Sequence of chain 1.D:
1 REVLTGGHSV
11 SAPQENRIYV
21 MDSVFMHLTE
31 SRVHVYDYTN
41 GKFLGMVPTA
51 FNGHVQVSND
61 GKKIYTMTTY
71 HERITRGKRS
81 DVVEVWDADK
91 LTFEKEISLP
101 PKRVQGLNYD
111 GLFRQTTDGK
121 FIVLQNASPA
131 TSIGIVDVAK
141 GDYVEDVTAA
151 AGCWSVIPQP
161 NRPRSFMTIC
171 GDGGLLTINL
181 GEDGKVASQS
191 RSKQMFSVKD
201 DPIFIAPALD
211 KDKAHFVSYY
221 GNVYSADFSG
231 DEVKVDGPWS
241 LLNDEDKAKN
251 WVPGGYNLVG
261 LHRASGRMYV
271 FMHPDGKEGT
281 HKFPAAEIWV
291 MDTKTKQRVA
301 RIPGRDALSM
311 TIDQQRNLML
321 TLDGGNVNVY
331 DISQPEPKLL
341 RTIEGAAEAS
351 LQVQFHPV

The protein below binds the small molecule below.
Small molecule (SMILES): NCc1ccc([N+](=O)[O-])cc1

Binding-site contacts:
Ligand atom O12 contacts residue GLY324 of chain 1.D at 3.8 Å.
Ligand atom C8 contacts residue TYR256 of chain 1.D at 3.6 Å (hydrophobic).
Ligand atom O11 contacts residue LEU351 of chain 1.D at 3.5 Å.
Ligand atom C3 contacts residue TYR256 of chain 1.D at 3.5 Å (hydrophobic).
Ligand atom C7 contacts residue LEU308 of chain 1.D at 3.8 Å (hydrophobic).
Ligand atom N10 contacts residue ALA349 of chain 1.D at 4.3 Å.
Ligand atom O12 contacts residue SER350 of chain 1.D at 3.2 Å (h-bond).
Ligand atom C3 contacts residue LEU107 of chain 1.D at 4.4 Å (hydrophobic).
Ligand atom O11 contacts residue LEU308 of chain 1.D at 3.6 Å.
Ligand atom N10 contacts residue LEU351 of chain 1.D at 3.4 Å.
Ligand atom N2 contacts residue ASP37 of chain 1.A at 2.4 Å (salt-bridge).
Ligand atom O11 contacts residue GLY324 of chain 1.D at 3.1 Å.
Ligand atom N2 contacts residue ASN94 of chain 1.A at 3.5 Å (h-bond).
Ligand atom C3 contacts residue ASN94 of chain 1.A at 3.5 Å.
Ligand atom N10 contacts residue SER350 of chain 1.D at 4.2 Å.
Ligand atom C9 contacts residue LEU351 of chain 1.D at 4.3 Å (hydrophobic).
Ligand atom C8 contacts residue LEU351 of chain 1.D at 4.5 Å (hydrophobic).
Ligand atom C4 contacts residue LEU107 of chain 1.D at 4.5 Å (hydrophobic).
Ligand atom N10 contacts residue LEU308 of chain 1.D at 4.4 Å.
Ligand atom C9 contacts residue TYR256 of chain 1.D at 3.7 Å (hydrophobic).
Ligand atom O12 contacts residue ALA349 of chain 1.D at 3.1 Å.
Ligand atom C4 contacts residue LEU351 of chain 1.D at 3.9 Å (hydrophobic).
Ligand atom C6 contacts residue LEU351 of chain 1.D at 3.6 Å (hydrophobic).
Ligand atom C5 contacts residue LEU351 of chain 1.D at 3.6 Å (hydrophobic).
Ligand atom N10 contacts residue GLY324 of chain 1.D at 3.8 Å.
Ligand atom O11 contacts residue SER350 of chain 1.D at 4.1 Å.
Ligand atom O11 contacts residue ASP323 of chain 1.D at 3.8 Å.
Ligand atom C7 contacts residue LEU351 of chain 1.D at 3.8 Å (hydrophobic).
Ligand atom C8 contacts residue ASN94 of chain 1.A at 4.0 Å.
Ligand atom C9 contacts residue ASN94 of chain 1.A at 4.2 Å.
Ligand atom O12 contacts residue LEU351 of chain 1.D at 3.8 Å.
Ligand atom C3 contacts residue ASP37 of chain 1.A at 3.0 Å.
Ligand atom N2 contacts residue GLN92 of chain 1.A at 4.3 Å.

Sequence of chain 1.A:
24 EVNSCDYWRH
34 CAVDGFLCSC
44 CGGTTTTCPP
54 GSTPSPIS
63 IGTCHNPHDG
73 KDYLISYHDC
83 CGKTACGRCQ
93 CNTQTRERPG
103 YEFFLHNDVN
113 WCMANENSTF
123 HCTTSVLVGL